Sequence of chain 48.H:
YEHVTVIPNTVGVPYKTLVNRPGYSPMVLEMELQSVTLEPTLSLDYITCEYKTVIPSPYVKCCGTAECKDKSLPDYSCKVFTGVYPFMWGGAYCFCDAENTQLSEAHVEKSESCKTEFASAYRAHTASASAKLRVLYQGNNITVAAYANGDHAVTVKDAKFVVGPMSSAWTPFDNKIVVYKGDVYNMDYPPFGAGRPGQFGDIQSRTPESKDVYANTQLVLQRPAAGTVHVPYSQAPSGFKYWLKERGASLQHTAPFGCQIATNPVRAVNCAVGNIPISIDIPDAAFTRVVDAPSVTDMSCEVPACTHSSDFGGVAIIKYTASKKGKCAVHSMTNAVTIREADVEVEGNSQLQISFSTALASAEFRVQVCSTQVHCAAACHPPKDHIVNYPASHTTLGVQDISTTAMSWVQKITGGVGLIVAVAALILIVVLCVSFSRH

Sequence of chain 48.B:
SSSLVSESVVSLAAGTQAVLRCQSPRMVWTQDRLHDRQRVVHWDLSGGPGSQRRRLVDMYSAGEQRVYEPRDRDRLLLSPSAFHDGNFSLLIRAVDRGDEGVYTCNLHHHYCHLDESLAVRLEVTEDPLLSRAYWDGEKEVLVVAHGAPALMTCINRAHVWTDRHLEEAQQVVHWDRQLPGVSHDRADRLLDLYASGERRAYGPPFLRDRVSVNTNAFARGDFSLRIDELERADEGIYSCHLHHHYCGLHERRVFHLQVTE

Binding-site contacts:
Ligand atom C2 contacts residue ASN259 of chain 48.I at 2.4 Å.
Ligand atom C4 contacts residue ASN259 of chain 48.I at 4.1 Å.
Ligand atom C4 contacts residue LYS115 of chain 48.H at 4.5 Å.
Ligand atom C5 contacts residue ASN259 of chain 48.I at 3.6 Å.
Ligand atom C3 contacts residue ASN259 of chain 48.I at 3.8 Å.
Ligand atom C8 contacts residue GLU198 of chain 48.B at 4.1 Å.
Ligand atom C8 contacts residue ASN259 of chain 48.I at 4.4 Å.
Ligand atom O6 contacts residue THR116 of chain 48.H at 3.5 Å.
Ligand atom O5 contacts residue THR116 of chain 48.H at 4.3 Å.
Ligand atom O7 contacts residue LYS181 of chain 48.H at 4.1 Å.
Ligand atom C7 contacts residue ASN259 of chain 48.I at 3.1 Å.
Ligand atom N2 contacts residue ASN259 of chain 48.I at 3.0 Å (h-bond).
Ligand atom O6 contacts residue ASN259 of chain 48.I at 4.5 Å.
Ligand atom O5 contacts residue ASN259 of chain 48.I at 2.3 Å (h-bond).
Ligand atom O7 contacts residue ASN259 of chain 48.I at 2.8 Å (h-bond).
Ligand atom O6 contacts residue LYS115 of chain 48.H at 3.7 Å.
Ligand atom C1 contacts residue ASN259 of chain 48.I at 1.4 Å.
Ligand atom C6 contacts residue LYS115 of chain 48.H at 4.3 Å.

Sequence of chain 48.I:
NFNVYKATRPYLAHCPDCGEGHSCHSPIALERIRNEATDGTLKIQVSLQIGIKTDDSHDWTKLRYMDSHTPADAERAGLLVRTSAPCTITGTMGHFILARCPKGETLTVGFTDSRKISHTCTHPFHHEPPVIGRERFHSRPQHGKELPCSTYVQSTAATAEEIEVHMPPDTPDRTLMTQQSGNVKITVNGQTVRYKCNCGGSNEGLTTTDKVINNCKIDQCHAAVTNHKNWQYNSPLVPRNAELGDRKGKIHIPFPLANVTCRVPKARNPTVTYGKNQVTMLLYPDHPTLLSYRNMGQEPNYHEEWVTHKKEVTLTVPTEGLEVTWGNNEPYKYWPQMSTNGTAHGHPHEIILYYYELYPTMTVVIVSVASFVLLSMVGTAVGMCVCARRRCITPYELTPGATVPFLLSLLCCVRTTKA

A protein and the small-molecule ligand that binds it are described below.
Small molecule (SMILES): CC(=O)N[C@@H]1[C@@H](O)[C@H](O)[C@@H](CO)O[C@H]1O